Sequence of chain 1.C:
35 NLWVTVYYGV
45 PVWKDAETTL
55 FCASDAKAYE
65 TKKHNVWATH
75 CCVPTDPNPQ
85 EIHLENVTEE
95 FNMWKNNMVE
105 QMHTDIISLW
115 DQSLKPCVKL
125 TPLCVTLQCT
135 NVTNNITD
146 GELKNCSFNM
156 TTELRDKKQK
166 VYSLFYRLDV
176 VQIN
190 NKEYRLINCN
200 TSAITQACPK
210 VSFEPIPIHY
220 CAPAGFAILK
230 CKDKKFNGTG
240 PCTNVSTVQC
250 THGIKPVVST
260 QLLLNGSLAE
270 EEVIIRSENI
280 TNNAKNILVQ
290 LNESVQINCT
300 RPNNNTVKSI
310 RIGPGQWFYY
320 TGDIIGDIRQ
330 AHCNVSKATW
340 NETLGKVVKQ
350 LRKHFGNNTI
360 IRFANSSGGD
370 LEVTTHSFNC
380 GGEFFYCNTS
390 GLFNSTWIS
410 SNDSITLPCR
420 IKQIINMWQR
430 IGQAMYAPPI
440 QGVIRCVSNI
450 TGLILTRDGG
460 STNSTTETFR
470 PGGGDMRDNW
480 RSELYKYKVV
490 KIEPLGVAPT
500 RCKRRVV

Sequence of chain 1.E:
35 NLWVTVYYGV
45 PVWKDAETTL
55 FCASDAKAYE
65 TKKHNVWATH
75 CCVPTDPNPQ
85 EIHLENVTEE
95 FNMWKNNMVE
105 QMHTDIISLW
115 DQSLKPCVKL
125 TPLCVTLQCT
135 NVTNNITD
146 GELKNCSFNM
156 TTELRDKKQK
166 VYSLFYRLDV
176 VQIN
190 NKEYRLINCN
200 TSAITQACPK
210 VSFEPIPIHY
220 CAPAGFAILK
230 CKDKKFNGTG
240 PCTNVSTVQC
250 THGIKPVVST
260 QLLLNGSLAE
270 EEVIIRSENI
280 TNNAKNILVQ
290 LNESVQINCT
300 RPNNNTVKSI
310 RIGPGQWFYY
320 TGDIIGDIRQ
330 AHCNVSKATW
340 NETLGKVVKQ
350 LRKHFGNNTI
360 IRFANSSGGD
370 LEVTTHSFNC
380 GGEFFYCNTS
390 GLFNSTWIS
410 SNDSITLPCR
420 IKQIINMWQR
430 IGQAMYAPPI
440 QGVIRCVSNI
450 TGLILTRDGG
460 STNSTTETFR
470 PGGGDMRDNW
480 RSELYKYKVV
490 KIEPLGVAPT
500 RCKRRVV

The protein below binds the small molecule below.
Small molecule (SMILES): CC(=O)N[C@H]1[C@H](O[C@H]2[C@H](O)[C@@H](NC(C)=O)CO[C@@H]2CO)O[C@H](CO)[C@@H](O)[C@@H]1O

Binding-site contacts:
Ligand atom C8 contacts residue THR200 of chain 1.C at 3.5 Å.
Ligand atom O5 contacts residue ARG194 of chain 1.C at 2.9 Å (salt-bridge).
Ligand atom C1 contacts residue ILE196 of chain 1.C at 4.4 Å (hydrophobic).
Ligand atom C2 contacts residue ASN199 of chain 1.C at 2.4 Å.
Ligand atom C7 contacts residue ASN199 of chain 1.C at 3.2 Å.
Ligand atom C3 contacts residue ASN199 of chain 1.C at 3.7 Å.
Ligand atom C6 contacts residue VAL176 of chain 1.C at 4.0 Å (hydrophobic).
Ligand atom C8 contacts residue ARG310 of chain 1.E at 4.0 Å.
Ligand atom C8 contacts residue ILE196 of chain 1.C at 4.1 Å (hydrophobic).
Ligand atom C5 contacts residue ASN199 of chain 1.C at 3.7 Å.
Ligand atom C1 contacts residue ASN199 of chain 1.C at 1.5 Å.
Ligand atom O7 contacts residue ASN199 of chain 1.C at 3.5 Å (h-bond).
Ligand atom C8 contacts residue ASN199 of chain 1.C at 3.5 Å.
Ligand atom N2 contacts residue ASN199 of chain 1.C at 2.8 Å (h-bond).
Ligand atom C1 contacts residue ARG194 of chain 1.C at 3.6 Å.
Ligand atom C2 contacts residue THR200 of chain 1.C at 4.0 Å.
Ligand atom C6 contacts residue ARG194 of chain 1.C at 4.0 Å.
Ligand atom O5 contacts residue ILE196 of chain 1.C at 4.3 Å.
Ligand atom C5 contacts residue ARG194 of chain 1.C at 4.1 Å.
Ligand atom C1 contacts residue THR200 of chain 1.C at 3.8 Å.
Ligand atom C7 contacts residue THR200 of chain 1.C at 3.8 Å.
Ligand atom C4 contacts residue ASN199 of chain 1.C at 4.2 Å.
Ligand atom O7 contacts residue ARG310 of chain 1.E at 3.0 Å (salt-bridge).
Ligand atom O6 contacts residue VAL176 of chain 1.C at 4.1 Å.
Ligand atom C7 contacts residue ARG310 of chain 1.E at 3.8 Å.
Ligand atom O5 contacts residue ASN199 of chain 1.C at 2.4 Å (h-bond).
Ligand atom O6 contacts residue ARG194 of chain 1.C at 4.1 Å.
Ligand atom N2 contacts residue THR200 of chain 1.C at 3.1 Å (h-bond).